The protein below binds the small molecule below.
Small molecule (SMILES): O=[N+]([O-])c1ccc(O)cc1[N+](=O)[O-]

Sequence of chain 2.A:
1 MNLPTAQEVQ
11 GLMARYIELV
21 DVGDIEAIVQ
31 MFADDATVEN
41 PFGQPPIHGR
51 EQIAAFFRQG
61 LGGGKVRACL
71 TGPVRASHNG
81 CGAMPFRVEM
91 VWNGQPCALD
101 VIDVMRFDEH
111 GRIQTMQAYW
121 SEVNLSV

Binding-site contacts:
Ligand atom O1 contacts residue PHE86 of chain 2.A at 3.5 Å.
Ligand atom O31 contacts residue PHE56 of chain 2.A at 4.0 Å.
Ligand atom N4 contacts residue ASN40 of chain 2.A at 3.4 Å (h-bond).
Ligand atom C4 contacts residue ASN40 of chain 2.A at 3.4 Å.
Ligand atom C3 contacts residue ASN40 of chain 2.A at 4.3 Å.
Ligand atom O32 contacts residue VAL88 of chain 2.A at 4.5 Å.
Ligand atom O1 contacts residue MET116 of chain 2.A at 3.7 Å.
Ligand atom C2 contacts residue PHE56 of chain 2.A at 4.4 Å (hydrophobic).
Ligand atom N4 contacts residue PHE56 of chain 2.A at 3.9 Å.
Ligand atom C5 contacts residue ASN40 of chain 2.A at 3.1 Å.
Ligand atom C6 contacts residue MET116 of chain 2.A at 4.0 Å (hydrophobic).
Ligand atom O32 contacts residue LEU61 of chain 2.A at 4.2 Å.
Ligand atom O41 contacts residue ASN40 of chain 2.A at 3.9 Å.
Ligand atom C6 contacts residue ALA118 of chain 2.A at 3.7 Å (hydrophobic).
Ligand atom C6 contacts residue PHE86 of chain 2.A at 3.9 Å (hydrophobic).
Ligand atom O42 contacts residue ASN40 of chain 2.A at 3.6 Å (h-bond).
Ligand atom C2 contacts residue PHE57 of chain 2.A at 4.2 Å (hydrophobic).
Ligand atom N3 contacts residue LEU61 of chain 2.A at 4.3 Å.
Ligand atom C1 contacts residue PHE86 of chain 2.A at 3.7 Å (hydrophobic).
Ligand atom C1 contacts residue TYR16 of chain 2.A at 3.4 Å (hydrophobic).
Ligand atom O1 contacts residue ASP103 of chain 2.A at 2.5 Å (salt-bridge).
Ligand atom C6 contacts residue ASN40 of chain 2.A at 3.8 Å.
Ligand atom O42 contacts residue LEU99 of chain 2.A at 4.0 Å.
Ligand atom C6 contacts residue VAL101 of chain 2.A at 4.3 Å (hydrophobic).
Ligand atom O31 contacts residue PHE57 of chain 2.A at 3.6 Å.
Ligand atom C5 contacts residue PHE56 of chain 2.A at 4.3 Å (hydrophobic).
Ligand atom C4 contacts residue PHE56 of chain 2.A at 3.8 Å (hydrophobic).
Ligand atom C2 contacts residue TYR16 of chain 2.A at 3.6 Å (hydrophobic).
Ligand atom O1 contacts residue TYR16 of chain 2.A at 2.7 Å (h-bond).
Ligand atom O42 contacts residue TRP120 of chain 2.A at 3.9 Å.
Ligand atom O31 contacts residue VAL20 of chain 2.A at 4.1 Å.
Ligand atom C1 contacts residue ASP103 of chain 2.A at 3.6 Å.
Ligand atom C5 contacts residue ALA118 of chain 2.A at 4.0 Å (hydrophobic).
Ligand atom C1 contacts residue MET116 of chain 2.A at 4.0 Å (hydrophobic).
Ligand atom N3 contacts residue PHE56 of chain 2.A at 4.0 Å.
Ligand atom O31 contacts residue LEU61 of chain 2.A at 3.6 Å.
Ligand atom O41 contacts residue PHE56 of chain 2.A at 3.5 Å.
Ligand atom C3 contacts residue PHE56 of chain 2.A at 3.8 Å (hydrophobic).
Ligand atom C6 contacts residue ASP103 of chain 2.A at 3.5 Å.